Binding-site contacts:
Ligand atom O5 contacts residue ASN294 of chain 1.B at 2.3 Å (h-bond).
Ligand atom C6 contacts residue SER380 of chain 1.B at 3.4 Å.
Ligand atom C4 contacts residue ASN294 of chain 1.B at 4.1 Å.
Ligand atom C5 contacts residue SER380 of chain 1.B at 3.6 Å.
Ligand atom C7 contacts residue HIS376 of chain 1.B at 4.1 Å.
Ligand atom C8 contacts residue GLU374 of chain 1.B at 3.1 Å.
Ligand atom C8 contacts residue ASN294 of chain 1.B at 4.0 Å.
Ligand atom C5 contacts residue GLU374 of chain 1.B at 3.8 Å.
Ligand atom C1 contacts residue SER380 of chain 1.B at 3.8 Å.
Ligand atom O7 contacts residue LYS375 of chain 1.B at 4.5 Å.
Ligand atom C6 contacts residue ASP382 of chain 1.B at 4.2 Å.
Ligand atom C4 contacts residue SER380 of chain 1.B at 4.1 Å.
Ligand atom C5 contacts residue ASN294 of chain 1.B at 3.5 Å.
Ligand atom C1 contacts residue GLU374 of chain 1.B at 3.7 Å.
Ligand atom O6 contacts residue TYR338 of chain 1.B at 4.4 Å.
Ligand atom C2 contacts residue ASN294 of chain 1.B at 2.4 Å.
Ligand atom O5 contacts residue GLU374 of chain 1.B at 4.0 Å.
Ligand atom N2 contacts residue HIS376 of chain 1.B at 4.4 Å.
Ligand atom N2 contacts residue ASN294 of chain 1.B at 2.9 Å (h-bond).
Ligand atom C2 contacts residue SER380 of chain 1.B at 4.3 Å.
Ligand atom O5 contacts residue SER380 of chain 1.B at 2.7 Å (h-bond).
Ligand atom C3 contacts residue ASN294 of chain 1.B at 3.7 Å.
Ligand atom C1 contacts residue ASN294 of chain 1.B at 1.4 Å.
Ligand atom O6 contacts residue SER380 of chain 1.B at 2.3 Å (h-bond).
Ligand atom C7 contacts residue GLU374 of chain 1.B at 4.4 Å.
Ligand atom O7 contacts residue HIS376 of chain 1.B at 3.1 Å.
Ligand atom O6 contacts residue ASP382 of chain 1.B at 3.9 Å.
Ligand atom C7 contacts residue ASN294 of chain 1.B at 3.6 Å.

A small-molecule ligand and the protein it binds are described below.
Small molecule (SMILES): CC(=O)N[C@H]1[C@H](O[C@H]2[C@H](O)[C@@H](NC(C)=O)CO[C@@H]2CO)O[C@H](CO)[C@@H](O[C@@H]2O[C@H](CO)[C@@H](O)[C@H](O)[C@@H]2O)[C@@H]1O

Sequence of chain 1.B:
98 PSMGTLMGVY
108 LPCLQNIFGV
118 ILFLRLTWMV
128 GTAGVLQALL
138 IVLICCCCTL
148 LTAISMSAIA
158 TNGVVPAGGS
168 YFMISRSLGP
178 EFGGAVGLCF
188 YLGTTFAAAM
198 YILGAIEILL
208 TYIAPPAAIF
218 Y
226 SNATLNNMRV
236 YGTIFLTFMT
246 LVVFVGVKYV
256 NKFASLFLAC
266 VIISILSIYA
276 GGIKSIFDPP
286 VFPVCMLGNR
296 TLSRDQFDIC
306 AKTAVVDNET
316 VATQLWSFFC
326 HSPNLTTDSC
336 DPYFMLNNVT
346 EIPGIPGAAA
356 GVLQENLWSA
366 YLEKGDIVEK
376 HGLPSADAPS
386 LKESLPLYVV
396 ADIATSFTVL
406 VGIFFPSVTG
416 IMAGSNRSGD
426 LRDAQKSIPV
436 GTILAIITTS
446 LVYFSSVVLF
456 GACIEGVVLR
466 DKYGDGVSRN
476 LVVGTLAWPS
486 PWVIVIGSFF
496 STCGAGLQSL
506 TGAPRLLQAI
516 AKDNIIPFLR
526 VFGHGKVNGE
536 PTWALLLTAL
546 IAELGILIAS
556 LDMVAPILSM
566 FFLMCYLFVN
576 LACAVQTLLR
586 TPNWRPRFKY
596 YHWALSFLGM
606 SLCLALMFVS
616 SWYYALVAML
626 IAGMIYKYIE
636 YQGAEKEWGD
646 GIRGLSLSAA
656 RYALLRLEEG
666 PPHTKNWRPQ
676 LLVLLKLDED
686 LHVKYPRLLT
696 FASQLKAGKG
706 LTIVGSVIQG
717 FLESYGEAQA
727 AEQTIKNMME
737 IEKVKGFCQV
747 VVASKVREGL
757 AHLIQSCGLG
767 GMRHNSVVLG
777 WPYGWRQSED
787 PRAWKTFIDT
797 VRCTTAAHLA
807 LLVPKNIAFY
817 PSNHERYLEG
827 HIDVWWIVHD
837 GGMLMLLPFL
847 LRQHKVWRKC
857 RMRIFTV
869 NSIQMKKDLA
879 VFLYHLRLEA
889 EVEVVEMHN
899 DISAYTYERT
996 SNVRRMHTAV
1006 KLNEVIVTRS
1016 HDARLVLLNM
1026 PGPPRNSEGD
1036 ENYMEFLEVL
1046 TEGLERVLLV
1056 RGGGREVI